Sequence of chain 1.B:
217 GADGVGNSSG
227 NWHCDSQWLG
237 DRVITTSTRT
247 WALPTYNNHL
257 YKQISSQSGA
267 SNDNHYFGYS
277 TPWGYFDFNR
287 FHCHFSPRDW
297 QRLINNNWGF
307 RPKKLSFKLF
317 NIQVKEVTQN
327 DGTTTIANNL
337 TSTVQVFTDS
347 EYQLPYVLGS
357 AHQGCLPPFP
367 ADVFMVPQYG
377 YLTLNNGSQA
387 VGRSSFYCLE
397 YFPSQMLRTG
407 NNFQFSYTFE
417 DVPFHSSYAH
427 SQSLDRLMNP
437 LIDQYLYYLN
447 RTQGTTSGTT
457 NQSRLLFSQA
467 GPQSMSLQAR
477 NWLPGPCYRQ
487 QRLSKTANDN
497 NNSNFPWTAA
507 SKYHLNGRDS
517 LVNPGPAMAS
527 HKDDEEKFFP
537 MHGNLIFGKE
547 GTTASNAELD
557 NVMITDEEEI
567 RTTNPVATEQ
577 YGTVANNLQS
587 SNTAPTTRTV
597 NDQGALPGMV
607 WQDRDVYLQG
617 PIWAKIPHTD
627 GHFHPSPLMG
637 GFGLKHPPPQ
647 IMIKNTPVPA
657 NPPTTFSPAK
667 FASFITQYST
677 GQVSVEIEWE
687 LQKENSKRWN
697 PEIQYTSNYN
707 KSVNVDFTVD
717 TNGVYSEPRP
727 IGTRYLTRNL

This small molecule binds to this protein.
Small molecule (SMILES): Nc1ncnc2c1ncn2[C@H]1C[C@H](O)[C@@H](COP(=O)(O)O)O1

Binding-site contacts:
Ligand atom O4' contacts residue HIS630 of chain 1.B at 4.4 Å.
Ligand atom N1 contacts residue VAL418 of chain 1.B at 3.8 Å.
Ligand atom C5 contacts residue SER632 of chain 1.B at 4.3 Å.
Ligand atom N7 contacts residue SER632 of chain 1.B at 3.8 Å.
Ligand atom N1 contacts residue ILE622 of chain 1.B at 4.4 Å.
Ligand atom N6 contacts residue PHE638 of chain 1.B at 3.8 Å.
Ligand atom O5' contacts residue PRO631 of chain 1.B at 4.1 Å.
Ligand atom C4 contacts residue PRO631 of chain 1.B at 4.4 Å (hydrophobic).
Ligand atom O5' contacts residue PHE629 of chain 1.B at 4.2 Å.
Ligand atom C2' contacts residue PRO419 of chain 1.B at 4.0 Å (hydrophobic).
Ligand atom O2P contacts residue HIS628 of chain 1.B at 4.3 Å.
Ligand atom C6 contacts residue GLY639 of chain 1.B at 3.7 Å.
Ligand atom C5 contacts residue PRO631 of chain 1.B at 4.4 Å (hydrophobic).
Ligand atom C5 contacts residue PRO419 of chain 1.B at 4.2 Å (hydrophobic).
Ligand atom C6 contacts residue SER632 of chain 1.B at 4.3 Å.
Ligand atom O2P contacts residue PHE629 of chain 1.B at 4.0 Å.
Ligand atom N9 contacts residue PRO419 of chain 1.B at 4.2 Å.
Ligand atom C6 contacts residue PRO631 of chain 1.B at 4.0 Å (hydrophobic).
Ligand atom C8 contacts residue PRO419 of chain 1.B at 4.3 Å (hydrophobic).
Ligand atom O2P contacts residue PRO631 of chain 1.B at 3.8 Å.
Ligand atom C6 contacts residue VAL418 of chain 1.B at 3.8 Å (hydrophobic).
Ligand atom C1' contacts residue HIS630 of chain 1.B at 4.0 Å.
Ligand atom N9 contacts residue HIS630 of chain 1.B at 4.2 Å.
Ligand atom O4' contacts residue PRO631 of chain 1.B at 3.8 Å.
Ligand atom N6 contacts residue PRO631 of chain 1.B at 3.9 Å.
Ligand atom C4 contacts residue PRO419 of chain 1.B at 4.2 Å (hydrophobic).
Ligand atom N7 contacts residue PRO419 of chain 1.B at 4.4 Å.
Ligand atom N1 contacts residue GLY639 of chain 1.B at 2.9 Å (h-bond).
Ligand atom C2 contacts residue PRO419 of chain 1.B at 4.4 Å (hydrophobic).
Ligand atom N1 contacts residue PRO631 of chain 1.B at 4.2 Å.
Ligand atom N6 contacts residue PRO633 of chain 1.B at 4.1 Å.
Ligand atom C2 contacts residue GLY639 of chain 1.B at 3.7 Å.
Ligand atom C6 contacts residue PRO419 of chain 1.B at 4.4 Å (hydrophobic).
Ligand atom N3 contacts residue PRO419 of chain 1.B at 4.3 Å.
Ligand atom N6 contacts residue GLY639 of chain 1.B at 2.8 Å (h-bond).
Ligand atom N6 contacts residue GLY637 of chain 1.B at 4.1 Å.
Ligand atom N7 contacts residue HIS630 of chain 1.B at 4.1 Å.
Ligand atom N6 contacts residue VAL418 of chain 1.B at 3.6 Å.
Ligand atom N6 contacts residue SER632 of chain 1.B at 3.9 Å.
Ligand atom C8 contacts residue HIS630 of chain 1.B at 3.4 Å.